Binding-site contacts:
Ligand atom C1 contacts residue TYR122 of chain 2.G at 4.0 Å (hydrophobic).
Ligand atom O5 contacts residue GLY121 of chain 2.G at 3.7 Å.
Ligand atom C2 contacts residue GLY121 of chain 2.G at 4.4 Å.
Ligand atom C7 contacts residue GLY1 of chain 2.G at 4.1 Å.
Ligand atom C3 contacts residue GLY1 of chain 2.G at 3.5 Å.
Ligand atom C7 contacts residue PHE47 of chain 2.G at 3.9 Å (hydrophobic).
Ligand atom C6 contacts residue TRP123 of chain 2.G at 3.8 Å (hydrophobic).
Ligand atom O4 contacts residue GLY1 of chain 2.G at 3.0 Å (h-bond).
Ligand atom O3 contacts residue GLY1 of chain 2.G at 2.7 Å (h-bond).
Ligand atom C4 contacts residue GLY1 of chain 2.G at 3.7 Å.
Ligand atom O4 contacts residue GLY121 of chain 2.G at 3.2 Å.
Ligand atom O5 contacts residue TYR122 of chain 2.G at 3.0 Å (h-bond).
Ligand atom C6 contacts residue ASP125 of chain 2.G at 3.2 Å.
Ligand atom C5 contacts residue GLY121 of chain 2.G at 4.3 Å.
Ligand atom C5 contacts residue ASP125 of chain 2.G at 3.8 Å.
Ligand atom C3 contacts residue TYR78 of chain 2.G at 4.0 Å (hydrophobic).
Ligand atom C6 contacts residue TYR78 of chain 2.G at 4.1 Å (hydrophobic).
Ligand atom C5 contacts residue TYR78 of chain 2.G at 4.0 Å (hydrophobic).
Ligand atom O7 contacts residue GLY1 of chain 2.G at 3.3 Å (h-bond).
Ligand atom O7 contacts residue PHE47 of chain 2.G at 3.3 Å.
Ligand atom O6 contacts residue TYR122 of chain 2.G at 3.2 Å (h-bond).
Ligand atom C2 contacts residue PHE47 of chain 2.G at 4.2 Å (hydrophobic).
Ligand atom C4 contacts residue ASP125 of chain 2.G at 3.2 Å.
Ligand atom C5 contacts residue TYR122 of chain 2.G at 3.8 Å (hydrophobic).
Ligand atom O1 contacts residue TYR78 of chain 2.G at 3.5 Å (h-bond).
Ligand atom O4 contacts residue TYR122 of chain 2.G at 4.2 Å.
Ligand atom O6 contacts residue ASP125 of chain 2.G at 2.9 Å (salt-bridge).
Ligand atom C6 contacts residue TYR122 of chain 2.G at 3.7 Å (hydrophobic).
Ligand atom C6 contacts residue VAL80 of chain 2.G at 4.1 Å (hydrophobic).
Ligand atom C1 contacts residue GLY121 of chain 2.G at 4.3 Å.
Ligand atom C2 contacts residue GLY1 of chain 2.G at 3.8 Å.
Ligand atom CM contacts residue TYR122 of chain 2.G at 3.8 Å (hydrophobic).
Ligand atom C4 contacts residue GLY121 of chain 2.G at 4.2 Å.
Ligand atom O6 contacts residue TRP123 of chain 2.G at 2.8 Å (h-bond).
Ligand atom O6 contacts residue GLY121 of chain 2.G at 4.0 Å.
Ligand atom CM contacts residue TYR78 of chain 2.G at 3.2 Å (hydrophobic).
Ligand atom O6 contacts residue VAL80 of chain 2.G at 3.7 Å.
Ligand atom O1 contacts residue TYR122 of chain 2.G at 4.1 Å.
Ligand atom O4 contacts residue ASP125 of chain 2.G at 2.6 Å (salt-bridge).
Ligand atom C4 contacts residue TYR78 of chain 2.G at 4.3 Å (hydrophobic).

Sequence of chain 2.G:
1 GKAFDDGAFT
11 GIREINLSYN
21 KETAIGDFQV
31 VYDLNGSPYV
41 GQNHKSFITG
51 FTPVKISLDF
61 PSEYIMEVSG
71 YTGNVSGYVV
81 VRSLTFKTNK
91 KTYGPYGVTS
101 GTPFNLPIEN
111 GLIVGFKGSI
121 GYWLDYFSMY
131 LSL

This protein binds this small molecule.
Small molecule (SMILES): CO[C@H]1O[C@H](CO)[C@H](O)[C@H](O)[C@H]1NC(C)=O